Sequence of chain 1.D:
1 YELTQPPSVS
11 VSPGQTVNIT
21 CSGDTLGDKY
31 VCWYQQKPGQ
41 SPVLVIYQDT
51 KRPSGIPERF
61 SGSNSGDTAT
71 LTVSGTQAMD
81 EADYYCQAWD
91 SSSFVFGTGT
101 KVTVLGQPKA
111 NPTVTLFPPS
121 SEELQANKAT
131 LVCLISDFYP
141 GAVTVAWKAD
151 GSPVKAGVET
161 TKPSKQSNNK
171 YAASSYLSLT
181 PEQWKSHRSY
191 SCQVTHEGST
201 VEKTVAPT

Binding-site contacts:
Ligand atom O7 contacts residue ASN18 of chain 1.D at 3.4 Å (h-bond).
Ligand atom C6 contacts residue SER63 of chain 1.D at 3.1 Å.
Ligand atom C7 contacts residue ASN18 of chain 1.D at 3.4 Å.
Ligand atom C5 contacts residue ASN18 of chain 1.D at 3.6 Å.
Ligand atom C1 contacts residue ASN18 of chain 1.D at 1.4 Å.
Ligand atom C3 contacts residue ASN18 of chain 1.D at 3.8 Å.
Ligand atom C5 contacts residue THR70 of chain 1.D at 4.3 Å.
Ligand atom N2 contacts residue ASN18 of chain 1.D at 2.9 Å (h-bond).
Ligand atom C4 contacts residue ASN18 of chain 1.D at 4.2 Å.
Ligand atom C6 contacts residue THR70 of chain 1.D at 3.5 Å.
Ligand atom O5 contacts residue ASN18 of chain 1.D at 2.3 Å (h-bond).
Ligand atom C8 contacts residue THR16 of chain 1.D at 3.6 Å.
Ligand atom C2 contacts residue ASN18 of chain 1.D at 2.5 Å.

A small-molecule ligand and the protein it binds are described below.
Small molecule (SMILES): CC(=O)N[C@H]1[C@H](O[C@H]2[C@H](O)[C@@H](NC(C)=O)CO[C@@H]2CO[C@@H]2O[C@@H](C)[C@@H](O)[C@@H](O)[C@@H]2O)O[C@H](CO)[C@@H](O)[C@@H]1O